Binding-site contacts:
Ligand atom P contacts residue LYS68 of chain 1.D at 3.9 Å.
Ligand atom OP1 contacts residue LYS68 of chain 1.D at 3.6 Å.
Ligand atom O4' contacts residue ALA38 of chain 1.D at 3.6 Å.
Ligand atom OP1 contacts residue ILE69 of chain 1.D at 2.9 Å (h-bond).
Ligand atom OP2 contacts residue LYS68 of chain 1.D at 3.1 Å (salt-bridge).
Ligand atom P contacts residue NA1 of chain 1.L at 3.7 Å.
Ligand atom O6 contacts residue HIS34 of chain 1.D at 3.9 Å.
Ligand atom OP2 contacts residue LYS35 of chain 1.D at 3.6 Å (salt-bridge).
Ligand atom P contacts residue GLY66 of chain 1.D at 3.7 Å.
Ligand atom O3' contacts residue GLY64 of chain 1.D at 3.4 Å.
Ligand atom OP2 contacts residue VAL65 of chain 1.D at 3.8 Å.
Ligand atom OP2 contacts residue LYS68 of chain 1.D at 3.5 Å (salt-bridge).
Ligand atom P contacts residue LYS35 of chain 1.D at 3.6 Å.
Ligand atom P contacts residue LYS68 of chain 1.D at 3.7 Å.
Ligand atom O5' contacts residue GLY66 of chain 1.D at 3.5 Å.
Ligand atom OP1 contacts residue NA1 of chain 1.L at 2.6 Å (h-bond).
Ligand atom O5' contacts residue LYS35 of chain 1.D at 3.8 Å.
Ligand atom C4' contacts residue GLY64 of chain 1.D at 3.2 Å.
Ligand atom C5' contacts residue GLY66 of chain 1.D at 3.5 Å.
Ligand atom P contacts residue ILE69 of chain 1.D at 3.8 Å.
Ligand atom OP3 contacts residue LYS35 of chain 1.D at 2.7 Å (salt-bridge).
Ligand atom C5' contacts residue GLY64 of chain 1.D at 3.1 Å.
Ligand atom OP1 contacts residue PRO63 of chain 1.D at 3.7 Å.
Ligand atom O3' contacts residue VAL65 of chain 1.D at 3.8 Å.
Ligand atom OP2 contacts residue GLY66 of chain 1.D at 3.9 Å.
Ligand atom OP1 contacts residue LYS68 of chain 1.D at 3.0 Å (salt-bridge).
Ligand atom C5' contacts residue TYR39 of chain 1.D at 3.4 Å (hydrophobic).
Ligand atom P contacts residue VAL65 of chain 1.D at 3.8 Å.
Ligand atom C8 contacts residue LYS35 of chain 1.D at 3.9 Å.
Ligand atom OP1 contacts residue GLY66 of chain 1.D at 2.8 Å (h-bond).
Ligand atom OP2 contacts residue THR67 of chain 1.D at 3.7 Å.
Ligand atom N3 contacts residue ALA38 of chain 1.D at 3.6 Å.
Ligand atom OP1 contacts residue GLY64 of chain 1.D at 2.9 Å (h-bond).
Ligand atom OP1 contacts residue VAL65 of chain 1.D at 3.4 Å (h-bond).
Ligand atom OP1 contacts residue LEU62 of chain 1.D at 3.6 Å.
Ligand atom C3' contacts residue GLY64 of chain 1.D at 3.9 Å.
Ligand atom C3' contacts residue GLY66 of chain 1.D at 3.9 Å.
Ligand atom OP1 contacts residue THR67 of chain 1.D at 3.7 Å.
Ligand atom O3' contacts residue ILE69 of chain 1.D at 3.7 Å.
Ligand atom P contacts residue GLY64 of chain 1.D at 3.8 Å.

A protein and the small-molecule ligand that binds it are described below.
Small molecule (SMILES): Cc1cn([C@H]2C[C@H](O[P](=O)(O)OC[C@H]3O[C@@H](n4ccc(N)nc4=O)C[C@@H]3O[P](=O)(O)OC[C@H]3O[C@@H](n4cnc5c(=O)nc(N)[nH]c54)C[C@@H]3O[P](=O)(O)OC[C@H]3O[C@@H](n4cnc5c(=O)nc(N)[nH]c54)C[C@@H]3O)[C@@H](CO[P](=O)(O)O[C@H]3C[C@H](n4cnc5c(=O)nc(N)[nH]c54)O[C@@H]3COP(=O)(O)O)O2)c(=O)[nH]c1=O

Sequence of chain 1.D:
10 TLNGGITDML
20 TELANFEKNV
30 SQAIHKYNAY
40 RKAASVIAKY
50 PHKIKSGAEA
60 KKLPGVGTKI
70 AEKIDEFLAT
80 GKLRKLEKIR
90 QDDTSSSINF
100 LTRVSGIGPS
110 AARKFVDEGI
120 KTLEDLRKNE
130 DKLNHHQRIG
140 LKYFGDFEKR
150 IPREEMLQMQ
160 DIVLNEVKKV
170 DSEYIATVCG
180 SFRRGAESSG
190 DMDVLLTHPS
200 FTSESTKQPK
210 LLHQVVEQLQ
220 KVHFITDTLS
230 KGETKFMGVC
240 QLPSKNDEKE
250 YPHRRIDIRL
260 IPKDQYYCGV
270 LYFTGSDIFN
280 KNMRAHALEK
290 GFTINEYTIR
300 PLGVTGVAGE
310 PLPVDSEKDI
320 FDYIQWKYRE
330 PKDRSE